Binding-site contacts:
Ligand atom C5 contacts residue ASN1061 of chain 1.G at 3.7 Å.
Ligand atom C1 contacts residue ASN1061 of chain 1.G at 1.4 Å.
Ligand atom O5 contacts residue ASN1061 of chain 1.G at 2.3 Å (h-bond).
Ligand atom C7 contacts residue ASN1061 of chain 1.G at 4.1 Å.
Ligand atom N2 contacts residue ASN1061 of chain 1.G at 3.0 Å (h-bond).
Ligand atom C2 contacts residue ASN1061 of chain 1.G at 2.5 Å.
Ligand atom C4 contacts residue ASN1061 of chain 1.G at 4.2 Å.
Ligand atom C3 contacts residue ASN1061 of chain 1.G at 3.8 Å.
Ligand atom C8 contacts residue ASN1061 of chain 1.G at 3.7 Å.
Ligand atom C8 contacts residue PHE1062 of chain 1.G at 4.4 Å (hydrophobic).

Sequence of chain 1.G:
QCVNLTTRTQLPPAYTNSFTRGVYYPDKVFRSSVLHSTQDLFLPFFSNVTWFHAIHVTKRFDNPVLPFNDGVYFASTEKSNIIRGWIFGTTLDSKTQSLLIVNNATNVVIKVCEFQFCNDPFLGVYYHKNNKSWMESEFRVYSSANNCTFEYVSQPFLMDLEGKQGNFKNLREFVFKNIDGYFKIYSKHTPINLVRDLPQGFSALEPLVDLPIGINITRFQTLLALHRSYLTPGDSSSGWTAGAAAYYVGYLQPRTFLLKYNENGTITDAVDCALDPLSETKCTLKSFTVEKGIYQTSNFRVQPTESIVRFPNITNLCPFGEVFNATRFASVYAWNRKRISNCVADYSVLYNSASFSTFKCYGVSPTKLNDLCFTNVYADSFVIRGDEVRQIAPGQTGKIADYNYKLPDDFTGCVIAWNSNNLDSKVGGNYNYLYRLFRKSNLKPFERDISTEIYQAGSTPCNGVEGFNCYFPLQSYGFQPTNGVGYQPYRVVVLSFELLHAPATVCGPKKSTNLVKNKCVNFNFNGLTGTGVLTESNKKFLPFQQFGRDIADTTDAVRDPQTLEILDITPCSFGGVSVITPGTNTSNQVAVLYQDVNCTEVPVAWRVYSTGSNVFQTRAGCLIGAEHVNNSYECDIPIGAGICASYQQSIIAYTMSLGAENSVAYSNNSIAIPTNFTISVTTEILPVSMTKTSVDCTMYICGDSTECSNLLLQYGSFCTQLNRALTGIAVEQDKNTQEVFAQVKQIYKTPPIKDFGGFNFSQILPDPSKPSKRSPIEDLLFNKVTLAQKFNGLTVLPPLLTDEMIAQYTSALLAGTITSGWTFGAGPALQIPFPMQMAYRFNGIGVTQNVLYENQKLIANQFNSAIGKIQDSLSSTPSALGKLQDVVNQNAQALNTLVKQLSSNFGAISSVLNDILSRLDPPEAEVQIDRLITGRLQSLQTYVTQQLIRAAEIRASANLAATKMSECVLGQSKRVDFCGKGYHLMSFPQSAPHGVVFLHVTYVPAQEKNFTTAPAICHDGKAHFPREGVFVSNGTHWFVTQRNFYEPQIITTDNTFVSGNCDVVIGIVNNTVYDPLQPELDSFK

A protein and the small-molecule ligand that binds it are described below.
Small molecule (SMILES): CC(=O)N[C@@H]1[C@@H](O)[C@H](O)[C@@H](CO)O[C@H]1O